This small molecule binds to this protein.
Small molecule (SMILES): Cc1cn([C@H]2C[C@H](O)[C@@H](CO[P](=O)(O)O[C@H]3C[C@H](n4ccc(N)nc4=O)O[C@@H]3CO[P](=O)(O)O[C@H]3[C@@H](O)[C@H](n4ccc(=O)[nH]c4=O)O[C@@H]3CO[P](=O)(O)O[C@H]3[C@@H](O)[C@H](n4ccc(N)nc4=O)O[C@@H]3CO[P](=O)(O)O[C@H]3[C@@H](O)[C@H](n4cnc5c(N)ncnc54)O[C@@H]3CO[P](=O)(O)O[C@H]3[C@@H](O)[C@H](n4cnc5c(=O)nc(N)[nH]c54)O[C@@H]3CO[P](=O)(O)O[C@H]3[C@@H](O)[C@H](n4ccc(=O)[nH]c4=O)O[C@@H]3CO[P](=O)(O)O[C@H]3[C@@H](O)[C@H](n4cnc5c(=O)nc(N)[nH]c54)O[C@@H]3CO[P](=O)(O)O[C@H]3[C@@H](O)[C@H](n4ccc(N)nc4=O)O[C@@H]3CO)O2)c(=O)[nH]c1=O

Binding-site contacts:
Ligand atom N1 contacts residue U3 of chain 2.A at 3.2 Å (h-bond).
Ligand atom C2 contacts residue A5 of chain 2.A at 3.1 Å.
Ligand atom N3 contacts residue G2 of chain 2.A at 3.0 Å (h-bond).
Ligand atom OP2 contacts residue TYR94 of chain 1.B at 2.7 Å (h-bond).
Ligand atom N4 contacts residue G2 of chain 2.A at 3.0 Å (h-bond).
Ligand atom N2 contacts residue A5 of chain 2.A at 2.7 Å.
Ligand atom OP2 contacts residue TYR89 of chain 1.B at 2.7 Å (h-bond).
Ligand atom N2 contacts residue C6 of chain 2.A at 2.9 Å (h-bond).
Ligand atom N2 contacts residue G4 of chain 2.A at 2.7 Å (h-bond).
Ligand atom N3 contacts residue G4 of chain 2.A at 2.7 Å (h-bond).
Ligand atom OP2 contacts residue ARG58 of chain 1.B at 2.8 Å (salt-bridge).
Ligand atom N1 contacts residue C6 of chain 2.A at 3.0 Å (h-bond).
Ligand atom OP1 contacts residue ARG58 of chain 1.B at 3.0 Å (salt-bridge).
Ligand atom OP1 contacts residue HIS49 of chain 1.B at 2.7 Å (h-bond).
Ligand atom O2 contacts residue LYS113 of chain 1.B at 3.3 Å (salt-bridge).
Ligand atom O2 contacts residue GLN52 of chain 2.B at 3.0 Å (h-bond).
Ligand atom N1 contacts residue GLN52 of chain 2.B at 3.1 Å (h-bond).
Ligand atom O3' contacts residue TYR116 of chain 1.B at 2.4 Å (h-bond).
Ligand atom O6 contacts residue C6 of chain 2.A at 3.0 Å (h-bond).
Ligand atom C4 contacts residue G4 of chain 2.A at 2.7 Å.
Ligand atom C5 contacts residue G4 of chain 2.A at 3.0 Å.
Ligand atom N3 contacts residue LYS113 of chain 1.B at 3.3 Å (salt-bridge).
Ligand atom O4 contacts residue C1 of chain 2.A at 2.9 Å (h-bond).
Ligand atom OP1 contacts residue GLN128 of chain 1.B at 2.9 Å (h-bond).
Ligand atom N4 contacts residue U7 of chain 2.A at 2.9 Å (h-bond).
Ligand atom N9 contacts residue G4 of chain 2.A at 3.4 Å (h-bond).
Ligand atom C6 contacts residue G4 of chain 2.A at 3.1 Å.
Ligand atom C3' contacts residue TYR116 of chain 1.B at 3.3 Å (hydrophobic).
Ligand atom O3' contacts residue PHE90 of chain 1.B at 3.2 Å.
Ligand atom O2 contacts residue G2 of chain 2.A at 2.9 Å (h-bond).
Ligand atom N3 contacts residue A5 of chain 2.A at 3.2 Å (h-bond).
Ligand atom OP2 contacts residue ARG55 of chain 1.B at 2.7 Å (salt-bridge).
Ligand atom N1 contacts residue G4 of chain 2.A at 3.1 Å (h-bond).
Ligand atom OP2 contacts residue LYS44 of chain 1.B at 3.0 Å (salt-bridge).
Ligand atom C2 contacts residue GLN52 of chain 2.B at 2.9 Å.
Ligand atom N1 contacts residue A5 of chain 2.A at 3.1 Å (h-bond).
Ligand atom OP1 contacts residue LYS113 of chain 1.B at 3.0 Å.
Ligand atom C2 contacts residue G4 of chain 2.A at 3.0 Å.
Ligand atom OP1 contacts residue ARG58 of chain 1.B at 2.9 Å (salt-bridge).
Ligand atom N1 contacts residue PHE72 of chain 1.B at 3.3 Å.

Sequence of chain 1.B:
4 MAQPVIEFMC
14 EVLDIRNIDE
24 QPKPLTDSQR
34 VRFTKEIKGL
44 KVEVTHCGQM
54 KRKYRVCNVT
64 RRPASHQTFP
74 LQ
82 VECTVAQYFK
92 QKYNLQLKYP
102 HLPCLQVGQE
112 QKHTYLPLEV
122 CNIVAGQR

Sequence of chain 2.B:
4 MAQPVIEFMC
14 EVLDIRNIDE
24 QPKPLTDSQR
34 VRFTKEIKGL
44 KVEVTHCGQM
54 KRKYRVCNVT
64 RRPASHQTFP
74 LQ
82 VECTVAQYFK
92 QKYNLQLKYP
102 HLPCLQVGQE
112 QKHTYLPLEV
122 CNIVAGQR